Sequence of chain 2.F:
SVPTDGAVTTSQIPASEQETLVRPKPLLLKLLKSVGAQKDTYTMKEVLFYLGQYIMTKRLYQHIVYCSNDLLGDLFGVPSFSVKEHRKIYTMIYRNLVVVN

This protein binds this small molecule.
Small molecule (SMILES): CC[C@@H](CO)N1C(=O)[C@@H](CC(=O)O)C[C@H](c2cccc(Cl)c2)[C@H]1c1ccc(Cl)cc1

Sequence of chain 1.D:
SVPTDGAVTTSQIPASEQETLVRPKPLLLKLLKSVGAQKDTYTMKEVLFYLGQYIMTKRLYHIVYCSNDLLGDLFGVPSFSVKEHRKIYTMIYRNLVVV

Binding-site contacts:
Ligand atom O2 contacts residue LYS89 of chain 2.F at 3.6 Å.
Ligand atom CL1 contacts residue ILE94 of chain 2.F at 3.8 Å.
Ligand atom CL2 contacts residue HIS91 of chain 2.F at 3.4 Å.
Ligand atom O4 contacts residue GLY53 of chain 2.F at 3.7 Å.
Ligand atom C14 contacts residue VAL88 of chain 2.F at 3.6 Å (hydrophobic).
Ligand atom CL2 contacts residue ILE94 of chain 2.F at 3.9 Å.
Ligand atom C2 contacts residue PHE86 of chain 2.F at 4.0 Å (hydrophobic).
Ligand atom O2 contacts residue VAL88 of chain 2.F at 3.2 Å (h-bond).
Ligand atom C23 contacts residue ILE56 of chain 2.F at 3.8 Å (hydrophobic).
Ligand atom C9 contacts residue GLN54 of chain 1.D at 3.5 Å.
Ligand atom C4 contacts residue LEU49 of chain 2.F at 3.4 Å (hydrophobic).
Ligand atom C4 contacts residue GLY53 of chain 2.F at 3.6 Å.
Ligand atom C22 contacts residue HIS91 of chain 2.F at 3.7 Å.
Ligand atom C1 contacts residue ILE56 of chain 2.F at 3.6 Å (hydrophobic).
Ligand atom C9 contacts residue GLY53 of chain 2.F at 4.0 Å.
Ligand atom C23 contacts residue GLY53 of chain 2.F at 4.0 Å.
Ligand atom C18 contacts residue VAL9 of chain 2.F at 3.6 Å (hydrophobic).
Ligand atom C2 contacts residue ILE56 of chain 2.F at 3.7 Å (hydrophobic).
Ligand atom CL1 contacts residue ILE56 of chain 2.F at 3.6 Å.
Ligand atom C2 contacts residue ILE94 of chain 2.F at 3.8 Å (hydrophobic).
Ligand atom O2 contacts residue HIS91 of chain 2.F at 2.7 Å (h-bond).
Ligand atom C20 contacts residue LEU49 of chain 2.F at 3.7 Å (hydrophobic).
Ligand atom CL1 contacts residue LEU52 of chain 2.F at 4.0 Å.
Ligand atom C4 contacts residue LEU52 of chain 2.F at 4.0 Å (hydrophobic).
Ligand atom C14 contacts residue LYS89 of chain 2.F at 3.8 Å.
Ligand atom O2 contacts residue THR5 of chain 1.D at 4.0 Å.
Ligand atom C8 contacts residue GLY53 of chain 2.F at 4.0 Å.
Ligand atom CL2 contacts residue LEU49 of chain 2.F at 3.6 Å.
Ligand atom CL1 contacts residue PHE81 of chain 2.F at 3.9 Å.
Ligand atom C5 contacts residue GLY53 of chain 2.F at 3.8 Å.
Ligand atom O3 contacts residue LYS89 of chain 2.F at 3.0 Å (salt-bridge).
Ligand atom C20 contacts residue THR11 of chain 2.F at 3.7 Å.
Ligand atom C19 contacts residue VAL9 of chain 2.F at 3.6 Å (hydrophobic).
Ligand atom C21 contacts residue LEU49 of chain 2.F at 3.7 Å (hydrophobic).
Ligand atom C5 contacts residue LEU49 of chain 2.F at 3.4 Å (hydrophobic).
Ligand atom C21 contacts residue HIS91 of chain 2.F at 3.8 Å.
Ligand atom CL1 contacts residue PHE86 of chain 2.F at 3.9 Å.
Ligand atom C14 contacts residue HIS91 of chain 2.F at 3.8 Å.
Ligand atom C13 contacts residue VAL88 of chain 2.F at 3.5 Å (hydrophobic).
Ligand atom CL2 contacts residue TYR95 of chain 2.F at 3.6 Å.